Binding-site contacts:
Ligand atom C4 contacts residue ALA41 of chain 1.A at 4.0 Å (hydrophobic).
Ligand atom OP3 contacts residue HIS203 of chain 1.A at 2.6 Å (h-bond).
Ligand atom C1 contacts residue TYR95 of chain 1.A at 3.7 Å (hydrophobic).
Ligand atom C5 contacts residue LEU37 of chain 1.A at 3.7 Å (hydrophobic).
Ligand atom C9 contacts residue TYR95 of chain 1.A at 3.0 Å (hydrophobic).
Ligand atom CP8 contacts residue ALA41 of chain 1.A at 4.0 Å (hydrophobic).
Ligand atom O3 contacts residue LEU78 of chain 1.A at 3.6 Å (h-bond).
Ligand atom CP2 contacts residue HIS203 of chain 1.A at 3.4 Å.
Ligand atom C4 contacts residue TYR95 of chain 1.A at 3.9 Å (hydrophobic).
Ligand atom OP3 contacts residue ILE207 of chain 1.A at 3.2 Å.
Ligand atom C2 contacts residue TYR95 of chain 1.A at 4.0 Å (hydrophobic).
Ligand atom CP4 contacts residue PHE204 of chain 1.A at 3.9 Å (hydrophobic).
Ligand atom O3 contacts residue VAL82 of chain 1.A at 3.5 Å.
Ligand atom C9 contacts residue LEU114 of chain 1.A at 3.9 Å (hydrophobic).
Ligand atom CP1 contacts residue ALA200 of chain 1.A at 3.9 Å (hydrophobic).
Ligand atom CP9 contacts residue PHE204 of chain 1.A at 4.0 Å (hydrophobic).
Ligand atom CP4 contacts residue LEU34 of chain 1.A at 3.9 Å (hydrophobic).
Ligand atom C8 contacts residue TYR95 of chain 1.A at 3.5 Å (hydrophobic).
Ligand atom CP3 contacts residue HIS203 of chain 1.A at 3.4 Å.
Ligand atom CP2 contacts residue PHE204 of chain 1.A at 3.4 Å (hydrophobic).
Ligand atom OP3 contacts residue PHE204 of chain 1.A at 3.6 Å.
Ligand atom CP5 contacts residue PHE204 of chain 1.A at 4.0 Å (hydrophobic).
Ligand atom C6 contacts residue TYR95 of chain 1.A at 3.7 Å (hydrophobic).
Ligand atom C5 contacts residue TYR95 of chain 1.A at 3.9 Å (hydrophobic).
Ligand atom C3 contacts residue GLU44 of chain 1.A at 3.1 Å.
Ligand atom C3 contacts residue TYR95 of chain 1.A at 4.0 Å (hydrophobic).
Ligand atom C2 contacts residue LEU78 of chain 1.A at 3.5 Å (hydrophobic).
Ligand atom CP1 contacts residue PHE204 of chain 1.A at 3.9 Å (hydrophobic).
Ligand atom O3 contacts residue ARG85 of chain 1.A at 3.9 Å.
Ligand atom C2 contacts residue VAL82 of chain 1.A at 3.6 Å (hydrophobic).
Ligand atom O3 contacts residue GLU44 of chain 1.A at 2.5 Å (salt-bridge).
Ligand atom CP9 contacts residue ALA41 of chain 1.A at 3.3 Å (hydrophobic).
Ligand atom CP2 contacts residue ALA200 of chain 1.A at 3.7 Å (hydrophobic).
Ligand atom C3 contacts residue VAL82 of chain 1.A at 3.7 Å (hydrophobic).
Ligand atom C4 contacts residue GLU44 of chain 1.A at 3.1 Å.
Ligand atom C3 contacts residue LEU78 of chain 1.A at 3.9 Å (hydrophobic).
Ligand atom C5 contacts residue ALA41 of chain 1.A at 3.9 Å (hydrophobic).
Ligand atom C8 contacts residue LEU37 of chain 1.A at 3.8 Å (hydrophobic).
Ligand atom CP3 contacts residue PHE204 of chain 1.A at 3.6 Å (hydrophobic).
Ligand atom CP8 contacts residue MET75 of chain 1.A at 3.7 Å (hydrophobic).

A protein and the small-molecule ligand that binds it are described below.
Small molecule (SMILES): CC/C(=C(/CC)c1ccc(O)cc1)c1ccc(O)cc1

Sequence of chain 1.A:
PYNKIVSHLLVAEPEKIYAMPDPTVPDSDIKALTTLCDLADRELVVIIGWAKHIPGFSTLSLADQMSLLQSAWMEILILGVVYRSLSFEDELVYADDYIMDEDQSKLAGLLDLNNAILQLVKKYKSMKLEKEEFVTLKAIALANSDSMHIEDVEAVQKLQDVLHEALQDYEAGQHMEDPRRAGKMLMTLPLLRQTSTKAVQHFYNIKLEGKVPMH